Sequence of chain 4.C:
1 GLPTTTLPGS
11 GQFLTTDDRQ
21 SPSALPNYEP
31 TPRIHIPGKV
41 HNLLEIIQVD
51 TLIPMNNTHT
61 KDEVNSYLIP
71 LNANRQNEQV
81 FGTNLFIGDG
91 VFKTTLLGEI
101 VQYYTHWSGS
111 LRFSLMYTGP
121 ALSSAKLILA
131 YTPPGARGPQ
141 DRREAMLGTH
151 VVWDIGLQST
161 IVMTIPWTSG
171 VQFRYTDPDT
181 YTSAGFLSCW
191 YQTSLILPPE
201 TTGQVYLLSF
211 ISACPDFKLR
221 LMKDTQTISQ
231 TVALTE

Binding-site contacts:
Ligand atom C4B contacts residue PHE186 of chain 3.A at 3.9 Å (hydrophobic).
Ligand atom C2A contacts residue PHE186 of chain 3.A at 3.6 Å (hydrophobic).
Ligand atom C4C contacts residue TYR197 of chain 3.A at 4.0 Å (hydrophobic).
Ligand atom C2B contacts residue VAL188 of chain 3.A at 3.3 Å (hydrophobic).
Ligand atom C4 contacts residue TYR197 of chain 3.A at 3.9 Å (hydrophobic).
Ligand atom C4 contacts residue LEU106 of chain 3.A at 3.6 Å (hydrophobic).
Ligand atom C4A contacts residue PRO174 of chain 3.A at 3.4 Å (hydrophobic).
Ligand atom C3 contacts residue ASN219 of chain 3.A at 3.9 Å.
Ligand atom C1B contacts residue ILE104 of chain 3.A at 4.0 Å (hydrophobic).
Ligand atom N3A contacts residue PRO174 of chain 3.A at 3.9 Å.
Ligand atom CM1 contacts residue LEU14 of chain 4.C at 3.3 Å (hydrophobic).
Ligand atom C1B contacts residue VAL188 of chain 3.A at 3.7 Å (hydrophobic).
Ligand atom N3A contacts residue TYR152 of chain 3.A at 3.6 Å.
Ligand atom C4C contacts residue VAL191 of chain 3.A at 3.3 Å (hydrophobic).
Ligand atom CM1 contacts residue VAL176 of chain 3.A at 3.4 Å (hydrophobic).
Ligand atom C5A contacts residue VAL176 of chain 3.A at 3.8 Å (hydrophobic).
Ligand atom N2 contacts residue ASN219 of chain 3.A at 3.0 Å (h-bond).
Ligand atom C4 contacts residue PHE124 of chain 3.A at 3.9 Å (hydrophobic).
Ligand atom N3A contacts residue ALA24 of chain 3.C at 3.9 Å.
Ligand atom C5C contacts residue VAL191 of chain 3.A at 3.7 Å (hydrophobic).
Ligand atom C5B contacts residue PHE186 of chain 3.A at 3.9 Å (hydrophobic).
Ligand atom C6B contacts residue MET224 of chain 3.A at 3.6 Å (hydrophobic).
Ligand atom C6B contacts residue TYR128 of chain 3.A at 3.4 Å (hydrophobic).
Ligand atom C5B contacts residue MET224 of chain 3.A at 3.2 Å (hydrophobic).
Ligand atom C3B contacts residue TYR152 of chain 3.A at 3.6 Å (hydrophobic).
Ligand atom CM1 contacts residue SER175 of chain 3.A at 3.9 Å.
Ligand atom C1B contacts residue TYR128 of chain 3.A at 3.7 Å (hydrophobic).
Ligand atom O1A contacts residue PHE186 of chain 3.A at 3.2 Å.
Ligand atom O1B contacts residue TYR128 of chain 3.A at 3.4 Å (h-bond).
Ligand atom CM1 contacts residue PRO174 of chain 3.A at 3.8 Å (hydrophobic).
Ligand atom C2C contacts residue TYR197 of chain 3.A at 3.8 Å (hydrophobic).
Ligand atom O1 contacts residue ASN219 of chain 3.A at 3.9 Å.
Ligand atom C1C contacts residue LEU106 of chain 3.A at 3.6 Å (hydrophobic).
Ligand atom C4B contacts residue TYR152 of chain 3.A at 4.0 Å (hydrophobic).
Ligand atom C3C contacts residue TYR128 of chain 3.A at 3.3 Å (hydrophobic).
Ligand atom C5 contacts residue LEU106 of chain 3.A at 3.8 Å (hydrophobic).
Ligand atom C6B contacts residue ILE104 of chain 3.A at 3.6 Å (hydrophobic).
Ligand atom C5A contacts residue PHE186 of chain 3.A at 3.7 Å (hydrophobic).
Ligand atom C3B contacts residue VAL188 of chain 3.A at 3.5 Å (hydrophobic).
Ligand atom C2A contacts residue TYR152 of chain 3.A at 3.8 Å (hydrophobic).

Sequence of chain 3.A:
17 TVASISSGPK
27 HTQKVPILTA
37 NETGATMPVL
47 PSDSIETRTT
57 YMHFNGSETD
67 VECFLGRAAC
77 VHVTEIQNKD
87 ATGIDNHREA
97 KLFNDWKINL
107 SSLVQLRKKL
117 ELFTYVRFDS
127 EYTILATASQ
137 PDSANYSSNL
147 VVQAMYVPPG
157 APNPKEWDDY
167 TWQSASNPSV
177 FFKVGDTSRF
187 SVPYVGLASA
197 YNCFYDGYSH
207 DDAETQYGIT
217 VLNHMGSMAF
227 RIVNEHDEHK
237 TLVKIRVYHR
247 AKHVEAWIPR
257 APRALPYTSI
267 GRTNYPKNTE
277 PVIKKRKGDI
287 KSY

The protein below binds the small molecule below.
Small molecule (SMILES): Cc1cc(CCCCCOc2ccc(C3=N[C@@H](C)CO3)cc2)on1

Sequence of chain 3.C:
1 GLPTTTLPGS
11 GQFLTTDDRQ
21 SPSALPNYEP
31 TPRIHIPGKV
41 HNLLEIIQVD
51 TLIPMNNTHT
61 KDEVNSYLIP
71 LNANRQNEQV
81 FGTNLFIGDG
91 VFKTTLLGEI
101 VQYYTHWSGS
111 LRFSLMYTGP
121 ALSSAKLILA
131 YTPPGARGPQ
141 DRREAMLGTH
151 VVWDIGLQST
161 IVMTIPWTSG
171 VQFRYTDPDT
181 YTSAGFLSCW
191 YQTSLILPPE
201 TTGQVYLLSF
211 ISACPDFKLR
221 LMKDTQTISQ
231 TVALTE